A small-molecule ligand and the protein it binds are described below.
Small molecule (SMILES): CC(C)CCC[C@@H](C)[C@H]1CC[C@H]2[C@@H]3CC=C4C[C@@H](O)CC[C@]4(C)[C@H]3CC[C@]12C

Sequence of chain 1.B:
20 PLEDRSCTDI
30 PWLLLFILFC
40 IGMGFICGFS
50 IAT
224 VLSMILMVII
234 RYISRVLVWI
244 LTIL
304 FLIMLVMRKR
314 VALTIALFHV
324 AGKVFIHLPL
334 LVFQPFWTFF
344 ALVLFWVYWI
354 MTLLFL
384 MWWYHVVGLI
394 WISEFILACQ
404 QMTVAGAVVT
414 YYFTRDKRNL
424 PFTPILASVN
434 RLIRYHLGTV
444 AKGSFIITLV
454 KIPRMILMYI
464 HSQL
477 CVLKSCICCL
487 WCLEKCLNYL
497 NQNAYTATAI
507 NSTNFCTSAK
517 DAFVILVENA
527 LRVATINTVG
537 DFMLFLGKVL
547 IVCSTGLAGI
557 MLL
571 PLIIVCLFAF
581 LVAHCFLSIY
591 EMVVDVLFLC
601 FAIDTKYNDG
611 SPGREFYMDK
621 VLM

Binding-site contacts:
Ligand atom C4 contacts residue THR341 of chain 1.B at 3.6 Å.
Ligand atom C26 contacts residue ILE36 of chain 1.B at 4.4 Å (hydrophobic).
Ligand atom C3 contacts residue THR341 of chain 1.B at 4.1 Å.
Ligand atom C15 contacts residue CYS402 of chain 1.B at 4.4 Å (hydrophobic).
Ligand atom C19 contacts residue LEU435 of chain 1.B at 4.1 Å (hydrophobic).
Ligand atom O1 contacts residue THR341 of chain 1.B at 3.7 Å.
Ligand atom O1 contacts residue TRP340 of chain 1.B at 3.2 Å.
Ligand atom C6 contacts residue CYS402 of chain 1.B at 3.9 Å (hydrophobic).
Ligand atom C8 contacts residue CYS402 of chain 1.B at 4.2 Å (hydrophobic).
Ligand atom C3 contacts residue TRP340 of chain 1.B at 3.6 Å (hydrophobic).
Ligand atom C19 contacts residue THR406 of chain 1.B at 3.7 Å.
Ligand atom C16 contacts residue PHE398 of chain 1.B at 4.3 Å (hydrophobic).
Ligand atom C6 contacts residue ILE399 of chain 1.B at 3.9 Å (hydrophobic).
Ligand atom C21 contacts residue ILE436 of chain 1.B at 3.5 Å (hydrophobic).
Ligand atom C7 contacts residue CYS402 of chain 1.B at 3.8 Å (hydrophobic).
Ligand atom C5 contacts residue CYS402 of chain 1.B at 4.4 Å (hydrophobic).
Ligand atom C2 contacts residue TRP340 of chain 1.B at 3.9 Å (hydrophobic).
Ligand atom C18 contacts residue LEU440 of chain 1.B at 4.1 Å (hydrophobic).
Ligand atom C18 contacts residue ILE436 of chain 1.B at 3.5 Å (hydrophobic).
Ligand atom O1 contacts residue GLN337 of chain 1.B at 3.4 Å (h-bond).
Ligand atom C19 contacts residue VAL432 of chain 1.B at 3.9 Å (hydrophobic).
Ligand atom C7 contacts residue ILE399 of chain 1.B at 4.0 Å (hydrophobic).
Ligand atom C15 contacts residue PHE398 of chain 1.B at 3.9 Å (hydrophobic).
Ligand atom C19 contacts residue CYS402 of chain 1.B at 4.4 Å (hydrophobic).
Ligand atom C1 contacts residue VAL432 of chain 1.B at 4.5 Å (hydrophobic).
Ligand atom C20 contacts residue ILE436 of chain 1.B at 4.0 Å (hydrophobic).